Binding-site contacts:
Ligand atom O5 contacts residue ASN234 of chain 1.A at 2.3 Å (h-bond).
Ligand atom O7 contacts residue ASN460 of chain 1.B at 4.2 Å.
Ligand atom C8 contacts residue THR236 of chain 1.A at 4.5 Å.
Ligand atom C8 contacts residue ARG457 of chain 1.B at 4.3 Å.
Ligand atom O7 contacts residue ARG457 of chain 1.B at 2.6 Å (salt-bridge).
Ligand atom C5 contacts residue ASN234 of chain 1.A at 3.6 Å.
Ligand atom C7 contacts residue ASN460 of chain 1.B at 4.0 Å.
Ligand atom C8 contacts residue ASN460 of chain 1.B at 3.0 Å.
Ligand atom O5 contacts residue THR236 of chain 1.A at 3.9 Å.
Ligand atom C5 contacts residue THR236 of chain 1.A at 3.9 Å.
Ligand atom C1 contacts residue ASN234 of chain 1.A at 1.4 Å.
Ligand atom C2 contacts residue ASN234 of chain 1.A at 2.5 Å.
Ligand atom C7 contacts residue ARG457 of chain 1.B at 3.7 Å.
Ligand atom O7 contacts residue ASN234 of chain 1.A at 3.0 Å (h-bond).
Ligand atom O6 contacts residue THR236 of chain 1.A at 4.4 Å.
Ligand atom O7 contacts residue GLU465 of chain 1.B at 3.6 Å (salt-bridge).
Ligand atom C3 contacts residue ASN234 of chain 1.A at 3.8 Å.
Ligand atom O3 contacts residue ALA459 of chain 1.B at 3.8 Å.
Ligand atom C4 contacts residue ASN234 of chain 1.A at 4.2 Å.
Ligand atom C7 contacts residue ASN234 of chain 1.A at 3.2 Å.
Ligand atom C6 contacts residue LYS458 of chain 1.B at 4.1 Å.
Ligand atom C5 contacts residue LYS458 of chain 1.B at 4.4 Å.
Ligand atom C8 contacts residue LYS462 of chain 1.B at 3.6 Å.
Ligand atom C7 contacts residue GLU465 of chain 1.B at 4.4 Å.
Ligand atom C8 contacts residue ALA459 of chain 1.B at 4.5 Å (hydrophobic).
Ligand atom C6 contacts residue THR236 of chain 1.A at 3.7 Å.
Ligand atom O6 contacts residue LYS458 of chain 1.B at 4.0 Å.
Ligand atom N2 contacts residue ASN234 of chain 1.A at 2.9 Å (h-bond).

A protein and the small-molecule ligand that binds it are described below.
Small molecule (SMILES): CC(=O)N[C@H]1[C@H](O[C@H]2[C@H](O)[C@@H](NC(C)=O)CO[C@@H]2CO)O[C@H](CO)[C@@H](O)[C@@H]1O

Sequence of chain 1.A:
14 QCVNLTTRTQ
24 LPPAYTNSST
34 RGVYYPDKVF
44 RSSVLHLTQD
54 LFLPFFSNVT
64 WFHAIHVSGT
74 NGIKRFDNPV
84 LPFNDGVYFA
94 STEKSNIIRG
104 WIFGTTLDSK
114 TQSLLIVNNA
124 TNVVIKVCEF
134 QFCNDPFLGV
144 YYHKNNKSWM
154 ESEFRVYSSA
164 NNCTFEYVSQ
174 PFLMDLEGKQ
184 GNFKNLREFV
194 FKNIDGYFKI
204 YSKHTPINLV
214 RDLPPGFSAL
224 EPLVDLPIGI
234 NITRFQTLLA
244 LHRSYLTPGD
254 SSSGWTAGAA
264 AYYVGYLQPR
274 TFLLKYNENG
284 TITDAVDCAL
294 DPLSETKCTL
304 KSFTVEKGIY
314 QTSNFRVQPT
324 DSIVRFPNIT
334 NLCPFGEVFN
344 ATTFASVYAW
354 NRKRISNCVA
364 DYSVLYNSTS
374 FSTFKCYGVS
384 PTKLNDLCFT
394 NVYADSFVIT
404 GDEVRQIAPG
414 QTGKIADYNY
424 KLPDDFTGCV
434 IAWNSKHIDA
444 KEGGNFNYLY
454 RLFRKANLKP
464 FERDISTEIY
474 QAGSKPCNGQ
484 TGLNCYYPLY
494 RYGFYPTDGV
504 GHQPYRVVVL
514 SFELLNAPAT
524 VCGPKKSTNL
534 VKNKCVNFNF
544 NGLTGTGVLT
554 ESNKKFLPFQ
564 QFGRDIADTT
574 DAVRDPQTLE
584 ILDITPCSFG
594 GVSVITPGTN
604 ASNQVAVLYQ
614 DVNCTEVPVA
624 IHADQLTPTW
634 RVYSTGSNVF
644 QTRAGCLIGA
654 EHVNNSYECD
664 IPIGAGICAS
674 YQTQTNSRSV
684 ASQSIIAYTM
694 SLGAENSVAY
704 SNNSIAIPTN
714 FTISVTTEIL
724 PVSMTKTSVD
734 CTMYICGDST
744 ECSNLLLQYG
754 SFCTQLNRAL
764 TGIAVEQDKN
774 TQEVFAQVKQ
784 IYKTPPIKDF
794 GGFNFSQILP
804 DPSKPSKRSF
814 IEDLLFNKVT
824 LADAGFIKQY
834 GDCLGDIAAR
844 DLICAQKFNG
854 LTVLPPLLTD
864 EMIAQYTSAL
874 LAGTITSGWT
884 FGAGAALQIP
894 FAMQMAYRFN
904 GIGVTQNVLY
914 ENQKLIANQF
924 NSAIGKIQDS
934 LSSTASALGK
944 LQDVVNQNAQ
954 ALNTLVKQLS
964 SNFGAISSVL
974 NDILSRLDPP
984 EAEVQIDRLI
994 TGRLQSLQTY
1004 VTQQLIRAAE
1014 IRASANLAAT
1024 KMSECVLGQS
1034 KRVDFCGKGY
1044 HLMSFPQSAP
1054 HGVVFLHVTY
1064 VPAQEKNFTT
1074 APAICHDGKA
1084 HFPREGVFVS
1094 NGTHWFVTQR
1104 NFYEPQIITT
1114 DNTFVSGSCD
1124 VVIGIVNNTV

Sequence of chain 1.B:
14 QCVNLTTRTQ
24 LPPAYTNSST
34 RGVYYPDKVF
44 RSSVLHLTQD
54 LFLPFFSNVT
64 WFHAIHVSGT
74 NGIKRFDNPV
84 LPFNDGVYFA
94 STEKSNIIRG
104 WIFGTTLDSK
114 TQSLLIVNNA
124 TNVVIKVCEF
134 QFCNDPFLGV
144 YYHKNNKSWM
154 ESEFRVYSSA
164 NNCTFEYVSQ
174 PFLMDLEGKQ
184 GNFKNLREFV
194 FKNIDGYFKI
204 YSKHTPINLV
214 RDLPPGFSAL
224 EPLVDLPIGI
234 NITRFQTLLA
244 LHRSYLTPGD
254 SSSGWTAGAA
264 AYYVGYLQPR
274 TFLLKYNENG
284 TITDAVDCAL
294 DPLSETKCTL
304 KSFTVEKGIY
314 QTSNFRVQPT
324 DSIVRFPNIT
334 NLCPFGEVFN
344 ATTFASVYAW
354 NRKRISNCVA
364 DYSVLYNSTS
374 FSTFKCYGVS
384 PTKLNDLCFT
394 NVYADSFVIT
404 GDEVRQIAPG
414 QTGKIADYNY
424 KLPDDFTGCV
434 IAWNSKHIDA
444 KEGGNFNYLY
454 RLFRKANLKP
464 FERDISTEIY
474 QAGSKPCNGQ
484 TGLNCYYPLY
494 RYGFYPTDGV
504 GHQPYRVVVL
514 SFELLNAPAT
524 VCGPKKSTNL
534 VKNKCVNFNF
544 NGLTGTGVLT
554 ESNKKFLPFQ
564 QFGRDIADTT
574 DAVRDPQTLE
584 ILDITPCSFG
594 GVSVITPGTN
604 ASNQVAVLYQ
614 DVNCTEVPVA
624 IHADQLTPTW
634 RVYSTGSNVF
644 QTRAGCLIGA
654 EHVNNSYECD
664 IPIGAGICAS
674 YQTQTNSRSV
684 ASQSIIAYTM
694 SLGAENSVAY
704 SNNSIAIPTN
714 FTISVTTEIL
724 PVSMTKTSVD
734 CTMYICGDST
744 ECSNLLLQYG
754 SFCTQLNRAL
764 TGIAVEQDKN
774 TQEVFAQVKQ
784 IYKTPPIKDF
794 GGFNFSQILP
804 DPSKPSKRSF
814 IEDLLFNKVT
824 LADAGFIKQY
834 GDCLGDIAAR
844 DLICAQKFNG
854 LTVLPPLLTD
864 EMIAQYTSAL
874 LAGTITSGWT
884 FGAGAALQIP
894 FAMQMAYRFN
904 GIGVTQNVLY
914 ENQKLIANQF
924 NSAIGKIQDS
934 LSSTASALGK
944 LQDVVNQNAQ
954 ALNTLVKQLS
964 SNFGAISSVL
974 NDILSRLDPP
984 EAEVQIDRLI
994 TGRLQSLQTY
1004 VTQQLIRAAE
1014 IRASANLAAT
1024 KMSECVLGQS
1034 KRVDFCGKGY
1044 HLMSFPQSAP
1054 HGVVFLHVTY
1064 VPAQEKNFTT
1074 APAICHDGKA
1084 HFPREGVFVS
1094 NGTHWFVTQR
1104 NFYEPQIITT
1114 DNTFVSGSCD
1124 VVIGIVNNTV